Binding-site contacts:
Ligand atom C5 contacts residue ILE112 of chain 1.A at 3.6 Å (hydrophobic).
Ligand atom C4 contacts residue TYR59 of chain 1.A at 3.6 Å (hydrophobic).
Ligand atom C7 contacts residue SER101 of chain 1.A at 3.5 Å.
Ligand atom N1 contacts residue PRO106 of chain 1.A at 4.0 Å.
Ligand atom N2 contacts residue SER110 of chain 1.A at 3.3 Å (h-bond).
Ligand atom C7 contacts residue SER110 of chain 1.A at 4.3 Å.
Ligand atom C3 contacts residue PRO49 of chain 1.A at 4.5 Å (hydrophobic).
Ligand atom C2 contacts residue ILE112 of chain 1.A at 4.4 Å (hydrophobic).
Ligand atom C1 contacts residue PRO49 of chain 1.A at 4.0 Å (hydrophobic).
Ligand atom N contacts residue VAL54 of chain 1.A at 4.4 Å.
Ligand atom C5 contacts residue SER101 of chain 1.A at 4.1 Å.
Ligand atom C1 contacts residue ILE112 of chain 1.A at 4.3 Å (hydrophobic).
Ligand atom N1 contacts residue ILE112 of chain 1.A at 4.0 Å.
Ligand atom N2 contacts residue PRO106 of chain 1.A at 3.9 Å.
Ligand atom O contacts residue ILE112 of chain 1.A at 3.9 Å.
Ligand atom N1 contacts residue SER110 of chain 1.A at 3.9 Å.
Ligand atom C3 contacts residue VAL54 of chain 1.A at 3.9 Å (hydrophobic).
Ligand atom C7 contacts residue TYR113 of chain 1.A at 4.0 Å (hydrophobic).
Ligand atom C7 contacts residue ILE112 of chain 1.A at 4.0 Å (hydrophobic).
Ligand atom C contacts residue SER101 of chain 1.A at 3.8 Å.
Ligand atom N1 contacts residue THR105 of chain 1.A at 4.2 Å.
Ligand atom N contacts residue ILE112 of chain 1.A at 3.8 Å.
Ligand atom C1 contacts residue VAL54 of chain 1.A at 3.5 Å (hydrophobic).
Ligand atom C2 contacts residue PRO49 of chain 1.A at 3.2 Å (hydrophobic).
Ligand atom C6 contacts residue ILE112 of chain 1.A at 3.8 Å (hydrophobic).
Ligand atom C contacts residue ILE112 of chain 1.A at 3.5 Å (hydrophobic).
Ligand atom N2 contacts residue TYR113 of chain 1.A at 3.9 Å.
Ligand atom N2 contacts residue THR105 of chain 1.A at 3.3 Å (h-bond).
Ligand atom N2 contacts residue ILE112 of chain 1.A at 4.1 Å.
Ligand atom O contacts residue PHE50 of chain 1.A at 3.8 Å.
Ligand atom C6 contacts residue TYR104 of chain 1.A at 4.0 Å (hydrophobic).
Ligand atom C contacts residue TYR104 of chain 1.A at 4.2 Å (hydrophobic).
Ligand atom C3 contacts residue TYR59 of chain 1.A at 3.4 Å (hydrophobic).
Ligand atom C1 contacts residue PHE50 of chain 1.A at 4.0 Å (hydrophobic).
Ligand atom C5 contacts residue TYR104 of chain 1.A at 3.9 Å (hydrophobic).
Ligand atom O contacts residue SER101 of chain 1.A at 2.8 Å (h-bond).
Ligand atom C2 contacts residue VAL54 of chain 1.A at 3.6 Å (hydrophobic).
Ligand atom C7 contacts residue TYR104 of chain 1.A at 4.4 Å (hydrophobic).
Ligand atom C4 contacts residue ILE112 of chain 1.A at 4.1 Å (hydrophobic).
Ligand atom C7 contacts residue THR105 of chain 1.A at 3.8 Å.

This protein binds this small molecule.
Small molecule (SMILES): O=C(c1cn[nH]c1)N1CCCC1

Sequence of chain 1.A:
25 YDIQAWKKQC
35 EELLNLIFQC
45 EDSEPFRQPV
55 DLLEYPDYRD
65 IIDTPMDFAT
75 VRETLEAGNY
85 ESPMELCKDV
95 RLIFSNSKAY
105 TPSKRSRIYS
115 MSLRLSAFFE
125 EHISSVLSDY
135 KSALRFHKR